Sequence of chain 1.B:
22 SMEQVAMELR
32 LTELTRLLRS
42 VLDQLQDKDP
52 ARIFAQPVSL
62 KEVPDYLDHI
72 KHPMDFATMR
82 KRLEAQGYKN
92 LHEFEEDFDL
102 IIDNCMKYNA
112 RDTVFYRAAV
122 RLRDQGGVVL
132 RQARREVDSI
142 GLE

This small molecule binds to this protein.
Small molecule (SMILES): CN1C(=O)CCc2cc(N)ccc21

Binding-site contacts:
Ligand atom C1 contacts residue EDO1 of chain 1.E at 0.6 Å.
Ligand atom C4 contacts residue PHE116 of chain 1.B at 4.4 Å (hydrophobic).
Ligand atom N1 contacts residue EDO1 of chain 1.E at 1.0 Å.
Ligand atom O1 contacts residue EDO1 of chain 1.E at 1.1 Å.
Ligand atom C3 contacts residue TYR109 of chain 1.B at 3.6 Å (hydrophobic).
Ligand atom C2 contacts residue PHE116 of chain 1.B at 4.1 Å (hydrophobic).
Ligand atom C8 contacts residue PHE116 of chain 1.B at 3.7 Å (hydrophobic).
Ligand atom C2 contacts residue ASN110 of chain 1.B at 3.6 Å.
Ligand atom C1 contacts residue VAL59 of chain 1.B at 4.3 Å (hydrophobic).
Ligand atom C10 contacts residue VAL59 of chain 1.B at 4.1 Å (hydrophobic).
Ligand atom O1 contacts residue CYS106 of chain 1.B at 3.9 Å.
Ligand atom C3 contacts residue ASN110 of chain 1.B at 4.0 Å.
Ligand atom N1 contacts residue PHE116 of chain 1.B at 3.8 Å.
Ligand atom C1 contacts residue PHE116 of chain 1.B at 4.2 Å (hydrophobic).
Ligand atom C4 contacts residue VAL64 of chain 1.B at 3.9 Å (hydrophobic).
Ligand atom O1 contacts residue TYR67 of chain 1.B at 4.3 Å.
Ligand atom C10 contacts residue PHE116 of chain 1.B at 3.4 Å (hydrophobic).
Ligand atom C1 contacts residue ILE54 of chain 1.B at 4.0 Å (hydrophobic).
Ligand atom C9 contacts residue PHE116 of chain 1.B at 3.5 Å (hydrophobic).
Ligand atom C6 contacts residue PHE116 of chain 1.B at 3.8 Å (hydrophobic).
Ligand atom C5 contacts residue PHE116 of chain 1.B at 3.6 Å (hydrophobic).
Ligand atom C2 contacts residue VAL59 of chain 1.B at 4.4 Å (hydrophobic).
Ligand atom O1 contacts residue TYR109 of chain 1.B at 4.1 Å.
Ligand atom N1 contacts residue VAL59 of chain 1.B at 4.0 Å.
Ligand atom C9 contacts residue ILE54 of chain 1.B at 3.3 Å (hydrophobic).
Ligand atom C8 contacts residue EDO1 of chain 1.E at 3.8 Å.
Ligand atom C7 contacts residue PHE116 of chain 1.B at 3.8 Å (hydrophobic).
Ligand atom C6 contacts residue EDO1 of chain 1.E at 4.2 Å.
Ligand atom C4 contacts residue EDO1 of chain 1.E at 2.4 Å.
Ligand atom C1 contacts residue PHE55 of chain 1.B at 4.1 Å (hydrophobic).
Ligand atom C10 contacts residue EDO1 of chain 1.E at 2.0 Å.
Ligand atom C8 contacts residue ILE54 of chain 1.B at 3.7 Å (hydrophobic).
Ligand atom C2 contacts residue EDO1 of chain 1.E at 0.6 Å.
Ligand atom C5 contacts residue VAL59 of chain 1.B at 4.4 Å (hydrophobic).
Ligand atom C6 contacts residue VAL64 of chain 1.B at 4.2 Å (hydrophobic).
Ligand atom C1 contacts residue CYS106 of chain 1.B at 4.3 Å (hydrophobic).
Ligand atom O1 contacts residue ASN110 of chain 1.B at 2.9 Å (h-bond).
Ligand atom C5 contacts residue EDO1 of chain 1.E at 2.8 Å.
Ligand atom C9 contacts residue EDO1 of chain 1.E at 2.5 Å.
Ligand atom C3 contacts residue EDO1 of chain 1.E at 1.2 Å.